Sequence of chain 1.H:
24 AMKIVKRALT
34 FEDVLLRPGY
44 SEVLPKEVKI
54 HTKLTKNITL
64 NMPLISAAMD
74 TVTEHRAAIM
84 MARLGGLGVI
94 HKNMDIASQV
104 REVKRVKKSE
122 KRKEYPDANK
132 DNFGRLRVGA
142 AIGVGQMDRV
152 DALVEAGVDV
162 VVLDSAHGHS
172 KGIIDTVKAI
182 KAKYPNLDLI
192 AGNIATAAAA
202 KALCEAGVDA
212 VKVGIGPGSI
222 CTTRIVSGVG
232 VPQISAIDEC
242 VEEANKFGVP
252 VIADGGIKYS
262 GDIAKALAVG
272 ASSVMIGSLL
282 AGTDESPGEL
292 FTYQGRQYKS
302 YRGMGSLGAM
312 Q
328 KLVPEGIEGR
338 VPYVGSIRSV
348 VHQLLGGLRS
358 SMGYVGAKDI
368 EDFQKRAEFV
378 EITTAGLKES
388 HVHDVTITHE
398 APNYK

This protein binds this small molecule.
Small molecule (SMILES): C/C(=N\O)c1cccc(C(C)(C)NC(=O)Nc2ccc(Cl)c(-c3nc(C(F)(F)F)cs3)c2)c1

Sequence of chain 1.G:
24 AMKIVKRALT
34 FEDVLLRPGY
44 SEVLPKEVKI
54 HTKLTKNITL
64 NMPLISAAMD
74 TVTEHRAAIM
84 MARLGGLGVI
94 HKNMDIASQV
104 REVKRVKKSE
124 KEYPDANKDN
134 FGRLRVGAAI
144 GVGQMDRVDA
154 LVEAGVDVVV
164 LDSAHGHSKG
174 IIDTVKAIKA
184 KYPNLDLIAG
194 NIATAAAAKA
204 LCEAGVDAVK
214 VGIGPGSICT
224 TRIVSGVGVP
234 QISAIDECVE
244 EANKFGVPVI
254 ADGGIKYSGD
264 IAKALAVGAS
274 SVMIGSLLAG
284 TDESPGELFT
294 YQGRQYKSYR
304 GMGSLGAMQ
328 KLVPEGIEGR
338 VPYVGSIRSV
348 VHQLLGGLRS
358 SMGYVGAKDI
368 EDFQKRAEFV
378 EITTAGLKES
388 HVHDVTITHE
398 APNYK

Binding-site contacts:
Ligand atom O1 contacts residue GLU332 of chain 1.G at 3.0 Å (salt-bridge).
Ligand atom C8 contacts residue IMP1 of chain 1.GA at 3.9 Å.
Ligand atom N1 contacts residue THR224 of chain 1.G at 3.6 Å.
Ligand atom CL contacts residue TYR361 of chain 1.H at 3.8 Å.
Ligand atom C1 contacts residue GLY306 of chain 1.G at 3.9 Å.
Ligand atom O1 contacts residue THR224 of chain 1.G at 2.8 Å (h-bond).
Ligand atom O2 contacts residue ALA167 of chain 1.G at 3.7 Å.
Ligand atom C13 contacts residue GLY306 of chain 1.G at 3.7 Å.
Ligand atom C21 contacts residue SER357 of chain 1.H at 3.5 Å.
Ligand atom C7 contacts residue IMP1 of chain 1.GA at 3.7 Å.
Ligand atom C7 contacts residue ALA167 of chain 1.G at 3.8 Å (hydrophobic).
Ligand atom CL contacts residue HIS168 of chain 1.G at 3.8 Å.
Ligand atom N3 contacts residue GLU332 of chain 1.G at 3.2 Å (salt-bridge).
Ligand atom C17 contacts residue GLU332 of chain 1.G at 3.8 Å.
Ligand atom C21 contacts residue TYR361 of chain 1.H at 3.9 Å (hydrophobic).
Ligand atom C22 contacts residue SER357 of chain 1.H at 3.6 Å.
Ligand atom O1 contacts residue TYR361 of chain 1.H at 3.6 Å (h-bond).
Ligand atom C17 contacts residue ALA167 of chain 1.G at 3.9 Å (hydrophobic).
Ligand atom C22 contacts residue GLU332 of chain 1.G at 3.8 Å.
Ligand atom C10 contacts residue GLU332 of chain 1.G at 3.6 Å.
Ligand atom C13 contacts residue GLU332 of chain 1.G at 3.8 Å.
Ligand atom CL contacts residue GLY360 of chain 1.H at 3.1 Å.
Ligand atom N1 contacts residue ALA167 of chain 1.G at 3.8 Å.
Ligand atom C13 contacts residue VAL330 of chain 1.G at 3.9 Å (hydrophobic).
Ligand atom C3 contacts residue MET305 of chain 1.G at 3.5 Å (hydrophobic).
Ligand atom C4 contacts residue GLY306 of chain 1.G at 3.9 Å.
Ligand atom C10 contacts residue ALA167 of chain 1.G at 3.8 Å (hydrophobic).
Ligand atom C21 contacts residue PRO48 of chain 1.H at 3.8 Å (hydrophobic).
Ligand atom C2 contacts residue GLY306 of chain 1.G at 3.5 Å.
Ligand atom O1 contacts residue IMP1 of chain 1.GA at 3.5 Å.
Ligand atom N1 contacts residue IMP1 of chain 1.GA at 3.1 Å.
Ligand atom C3 contacts residue GLY306 of chain 1.G at 3.6 Å.
Ligand atom F1 contacts residue SER166 of chain 1.G at 3.9 Å.
Ligand atom F1 contacts residue VAL145 of chain 1.G at 3.5 Å.
Ligand atom C22 contacts residue TYR361 of chain 1.H at 3.6 Å (hydrophobic).
Ligand atom N4 contacts residue ALA167 of chain 1.G at 3.8 Å.
Ligand atom C6 contacts residue ALA167 of chain 1.G at 3.7 Å (hydrophobic).
Ligand atom N4 contacts residue GLU332 of chain 1.G at 2.9 Å (salt-bridge).
Ligand atom C26 contacts residue SER171 of chain 1.G at 3.9 Å.
Ligand atom C5 contacts residue ALA167 of chain 1.G at 3.9 Å (hydrophobic).